Binding-site contacts:
Ligand atom C8 contacts residue ARG238 of chain 1.B at 4.0 Å.
Ligand atom N2 contacts residue PHE237 of chain 1.B at 3.6 Å.
Ligand atom C4 contacts residue ASN174 of chain 1.B at 4.3 Å.
Ligand atom C8 contacts residue SER236 of chain 1.B at 3.4 Å.
Ligand atom C3 contacts residue SER236 of chain 1.B at 3.9 Å.
Ligand atom C8 contacts residue ARG217 of chain 1.B at 3.7 Å.
Ligand atom C1 contacts residue SER220 of chain 1.B at 4.3 Å.
Ligand atom C1 contacts residue ARG221 of chain 1.B at 3.8 Å.
Ligand atom C4 contacts residue VAL219 of chain 1.B at 4.0 Å (hydrophobic).
Ligand atom C1 contacts residue THR176 of chain 1.B at 4.4 Å.
Ligand atom O3 contacts residue SER236 of chain 1.B at 3.8 Å.
Ligand atom C7 contacts residue ASN174 of chain 1.B at 3.6 Å.
Ligand atom C6 contacts residue VAL219 of chain 1.B at 3.8 Å (hydrophobic).
Ligand atom C1 contacts residue ASN174 of chain 1.B at 1.4 Å.
Ligand atom O6 contacts residue SER220 of chain 1.B at 4.3 Å.
Ligand atom O5 contacts residue VAL219 of chain 1.B at 3.7 Å.
Ligand atom C2 contacts residue ASN174 of chain 1.B at 2.4 Å.
Ligand atom O7 contacts residue ARG238 of chain 1.B at 4.1 Å.
Ligand atom C8 contacts residue PHE237 of chain 1.B at 3.2 Å (hydrophobic).
Ligand atom O5 contacts residue VAL219 of chain 1.B at 4.3 Å.
Ligand atom O2 contacts residue ASN222 of chain 1.B at 4.4 Å.
Ligand atom C8 contacts residue GLU215 of chain 1.B at 3.8 Å.
Ligand atom C2 contacts residue SER236 of chain 1.B at 4.0 Å.
Ligand atom C6 contacts residue ARG221 of chain 1.B at 4.1 Å.
Ligand atom O3 contacts residue ARG217 of chain 1.B at 3.8 Å.
Ligand atom N2 contacts residue SER236 of chain 1.B at 3.1 Å (h-bond).
Ligand atom N2 contacts residue ASN174 of chain 1.B at 2.6 Å (h-bond).
Ligand atom C5 contacts residue VAL219 of chain 1.B at 4.1 Å (hydrophobic).
Ligand atom C7 contacts residue PHE237 of chain 1.B at 3.8 Å (hydrophobic).
Ligand atom O3 contacts residue VAL219 of chain 1.B at 4.4 Å.
Ligand atom O7 contacts residue ASN174 of chain 1.B at 4.2 Å.
Ligand atom C5 contacts residue ASN174 of chain 1.B at 3.8 Å.
Ligand atom O7 contacts residue ARG221 of chain 1.B at 3.4 Å (salt-bridge).
Ligand atom C7 contacts residue SER236 of chain 1.B at 3.6 Å.
Ligand atom C3 contacts residue ASN174 of chain 1.B at 3.7 Å.
Ligand atom O5 contacts residue ASN174 of chain 1.B at 2.6 Å (h-bond).
Ligand atom C7 contacts residue ARG217 of chain 1.B at 3.6 Å.
Ligand atom O6 contacts residue ARG217 of chain 1.B at 2.6 Å (salt-bridge).
Ligand atom C6 contacts residue ARG217 of chain 1.B at 4.0 Å.
Ligand atom O7 contacts residue ARG217 of chain 1.B at 3.0 Å (salt-bridge).

A small-molecule ligand and the protein it binds are described below.
Small molecule (SMILES): CC(=O)N[C@H]1[C@H](O[C@H]2[C@H](O)[C@@H](NC(C)=O)CO[C@@H]2CO)O[C@H](CO)[C@@H](O[C@@H]2O[C@H](CO[C@H]3O[C@H](CO)[C@@H](O)[C@H](O[C@H]4O[C@H](CO)[C@@H](O)[C@H](O)[C@@H]4O)[C@@H]3O)[C@@H](O)[C@H](O[C@H]3O[C@H](CO)[C@@H](O)[C@H](O)[C@@H]3O)[C@@H]2O)[C@@H]1O

Sequence of chain 1.B:
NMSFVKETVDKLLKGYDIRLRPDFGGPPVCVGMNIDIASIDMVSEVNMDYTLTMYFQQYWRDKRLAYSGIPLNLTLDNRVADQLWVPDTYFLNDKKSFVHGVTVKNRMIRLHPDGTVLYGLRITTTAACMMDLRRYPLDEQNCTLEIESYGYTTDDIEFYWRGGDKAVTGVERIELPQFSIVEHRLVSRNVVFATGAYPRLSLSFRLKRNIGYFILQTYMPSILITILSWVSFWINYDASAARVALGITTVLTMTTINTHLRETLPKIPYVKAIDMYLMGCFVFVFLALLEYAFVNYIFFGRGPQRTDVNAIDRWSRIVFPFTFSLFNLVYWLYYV